Sequence of chain 1.E:
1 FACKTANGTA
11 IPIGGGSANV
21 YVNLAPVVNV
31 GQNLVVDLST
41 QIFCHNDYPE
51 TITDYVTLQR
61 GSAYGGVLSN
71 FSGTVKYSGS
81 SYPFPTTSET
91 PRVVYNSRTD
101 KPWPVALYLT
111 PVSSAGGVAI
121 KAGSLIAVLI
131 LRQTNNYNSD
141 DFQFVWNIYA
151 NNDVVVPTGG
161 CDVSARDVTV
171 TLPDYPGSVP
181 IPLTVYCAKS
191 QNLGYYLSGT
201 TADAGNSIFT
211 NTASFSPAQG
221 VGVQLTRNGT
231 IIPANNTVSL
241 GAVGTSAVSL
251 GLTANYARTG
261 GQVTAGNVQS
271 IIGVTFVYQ

Binding-site contacts:
Ligand atom O2 contacts residue ILE13 of chain 1.E at 3.1 Å.
Ligand atom C12 contacts residue TYR137 of chain 1.E at 3.9 Å (hydrophobic).
Ligand atom C6 contacts residue ASP54 of chain 1.E at 3.0 Å.
Ligand atom C6 contacts residue ILE52 of chain 1.E at 3.8 Å (hydrophobic).
Ligand atom O5 contacts residue ASP47 of chain 1.E at 4.1 Å.
Ligand atom C13 contacts residue TYR137 of chain 1.E at 3.5 Å (hydrophobic).
Ligand atom O4 contacts residue GLN133 of chain 1.E at 3.6 Å (h-bond).
Ligand atom C6 contacts residue PHE1 of chain 1.E at 3.9 Å (hydrophobic).
Ligand atom O4 contacts residue ILE52 of chain 1.E at 3.9 Å.
Ligand atom C8 contacts residue ILE52 of chain 1.E at 3.7 Å (hydrophobic).
Ligand atom O2 contacts residue PHE1 of chain 1.E at 3.1 Å (h-bond).
Ligand atom O6 contacts residue PHE1 of chain 1.E at 2.9 Å (h-bond).
Ligand atom C11 contacts residue TYR137 of chain 1.E at 3.3 Å (hydrophobic).
Ligand atom C2 contacts residue ASP140 of chain 1.E at 4.0 Å.
Ligand atom O4 contacts residue ASN135 of chain 1.E at 2.5 Å (h-bond).
Ligand atom O3 contacts residue ASN135 of chain 1.E at 3.6 Å (h-bond).
Ligand atom C5 contacts residue PHE1 of chain 1.E at 3.8 Å (hydrophobic).
Ligand atom C5 contacts residue ASP54 of chain 1.E at 4.1 Å.
Ligand atom C2 contacts residue ILE13 of chain 1.E at 3.7 Å (hydrophobic).
Ligand atom C4 contacts residue ASN135 of chain 1.E at 3.6 Å.
Ligand atom O6 contacts residue TYR48 of chain 1.E at 4.1 Å.
Ligand atom C4 contacts residue GLN133 of chain 1.E at 3.8 Å.
Ligand atom O6 contacts residue ASN46 of chain 1.E at 3.0 Å (h-bond).
Ligand atom C10 contacts residue ILE52 of chain 1.E at 3.8 Å (hydrophobic).
Ligand atom C4 contacts residue ASP54 of chain 1.E at 3.6 Å.
Ligand atom O3 contacts residue ASP140 of chain 1.E at 2.4 Å (salt-bridge).
Ligand atom O6 contacts residue ASP47 of chain 1.E at 3.1 Å (salt-bridge).
Ligand atom C4 contacts residue PHE1 of chain 1.E at 4.1 Å (hydrophobic).
Ligand atom O3 contacts residue GLN133 of chain 1.E at 4.2 Å.
Ligand atom O5 contacts residue PHE1 of chain 1.E at 3.0 Å (h-bond).
Ligand atom C6 contacts residue ASN46 of chain 1.E at 3.4 Å.
Ligand atom O4 contacts residue ASP54 of chain 1.E at 3.0 Å (salt-bridge).
Ligand atom C1 contacts residue PHE1 of chain 1.E at 3.6 Å (hydrophobic).
Ligand atom O6 contacts residue ASP54 of chain 1.E at 2.9 Å (salt-bridge).
Ligand atom C10 contacts residue TYR137 of chain 1.E at 3.7 Å (hydrophobic).
Ligand atom C5 contacts residue ILE52 of chain 1.E at 4.1 Å (hydrophobic).
Ligand atom C3 contacts residue ASP140 of chain 1.E at 3.2 Å.
Ligand atom C2 contacts residue PHE1 of chain 1.E at 3.9 Å (hydrophobic).
Ligand atom O3 contacts residue PHE142 of chain 1.E at 3.4 Å.
Ligand atom C3 contacts residue ASN135 of chain 1.E at 3.8 Å.

This protein binds this small molecule.
Small molecule (SMILES): CCCCCCCO[C@H]1O[C@H](CO)[C@@H](O)[C@H](O)[C@@H]1O